Sequence of chain 1.C:
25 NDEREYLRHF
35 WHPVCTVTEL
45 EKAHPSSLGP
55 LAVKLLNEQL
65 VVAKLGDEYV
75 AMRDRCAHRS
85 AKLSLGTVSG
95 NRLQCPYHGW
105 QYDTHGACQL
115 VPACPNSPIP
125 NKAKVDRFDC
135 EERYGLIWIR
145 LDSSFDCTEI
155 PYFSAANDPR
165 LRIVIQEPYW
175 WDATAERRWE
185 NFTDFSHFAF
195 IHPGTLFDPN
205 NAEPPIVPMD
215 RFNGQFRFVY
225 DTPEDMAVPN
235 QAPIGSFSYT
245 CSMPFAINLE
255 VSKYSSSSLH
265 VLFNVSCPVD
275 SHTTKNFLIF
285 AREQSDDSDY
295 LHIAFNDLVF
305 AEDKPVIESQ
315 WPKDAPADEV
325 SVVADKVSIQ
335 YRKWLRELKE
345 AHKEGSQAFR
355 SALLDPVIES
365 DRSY

A protein and the small-molecule ligand that binds it are described below.
Small molecule (SMILES): Cn1c(=O)c2[nH]cnc2n(C)c1=O

Binding-site contacts:
Ligand atom C8 contacts residue PRO237 of chain 1.C at 4.0 Å (hydrophobic).
Ligand atom C6 contacts residue VAL303 of chain 1.C at 4.0 Å (hydrophobic).
Ligand atom C4 contacts residue LEU266 of chain 1.C at 3.3 Å (hydrophobic).
Ligand atom N7 contacts residue ASN300 of chain 1.C at 3.4 Å (h-bond).
Ligand atom C6 contacts residue LEU266 of chain 1.C at 4.3 Å (hydrophobic).
Ligand atom C2 contacts residue LEU253 of chain 1.C at 4.4 Å (hydrophobic).
Ligand atom O2 contacts residue PHE241 of chain 1.C at 4.2 Å.
Ligand atom N9 contacts residue PRO237 of chain 1.C at 3.3 Å.
Ligand atom C8 contacts residue VAL303 of chain 1.C at 4.4 Å (hydrophobic).
Ligand atom O6 contacts residue VAL303 of chain 1.C at 3.6 Å.
Ligand atom C2 contacts residue LEU266 of chain 1.C at 4.1 Å (hydrophobic).
Ligand atom C4 contacts residue LEU200 of chain 1.C at 4.1 Å (hydrophobic).
Ligand atom C8 contacts residue ASN300 of chain 1.C at 2.9 Å.
Ligand atom N7 contacts residue LEU266 of chain 1.C at 4.1 Å.
Ligand atom N7 contacts residue VAL303 of chain 1.C at 4.0 Å.
Ligand atom N9 contacts residue LEU266 of chain 1.C at 3.5 Å.
Ligand atom C6 contacts residue PHE186 of chain 1.C at 3.8 Å (hydrophobic).
Ligand atom N3 contacts residue LEU200 of chain 1.C at 4.0 Å.
Ligand atom O2 contacts residue LEU253 of chain 1.C at 3.9 Å.
Ligand atom C8 contacts residue LEU266 of chain 1.C at 4.0 Å (hydrophobic).
Ligand atom C2 contacts residue LEU200 of chain 1.C at 4.1 Å (hydrophobic).
Ligand atom C3 contacts residue LEU200 of chain 1.C at 3.9 Å (hydrophobic).
Ligand atom N3 contacts residue LEU266 of chain 1.C at 3.5 Å.
Ligand atom O2 contacts residue PHE192 of chain 1.C at 3.9 Å.
Ligand atom N1 contacts residue LEU200 of chain 1.C at 4.3 Å.
Ligand atom N9 contacts residue ASN300 of chain 1.C at 4.1 Å.
Ligand atom C8 contacts residue PHE299 of chain 1.C at 3.7 Å (hydrophobic).
Ligand atom C3 contacts residue LEU253 of chain 1.C at 4.3 Å (hydrophobic).
Ligand atom O6 contacts residue PHE186 of chain 1.C at 3.4 Å.
Ligand atom N9 contacts residue LEU200 of chain 1.C at 4.0 Å.
Ligand atom C5 contacts residue LEU200 of chain 1.C at 4.4 Å (hydrophobic).
Ligand atom C3 contacts residue PHE241 of chain 1.C at 3.9 Å (hydrophobic).
Ligand atom C3 contacts residue PRO237 of chain 1.C at 3.3 Å (hydrophobic).
Ligand atom C5 contacts residue LEU266 of chain 1.C at 3.7 Å (hydrophobic).
Ligand atom C1 contacts residue PHE186 of chain 1.C at 3.4 Å (hydrophobic).
Ligand atom O6 contacts residue PHE304 of chain 1.C at 3.8 Å.
Ligand atom C3 contacts residue LEU266 of chain 1.C at 3.9 Å (hydrophobic).
Ligand atom N9 contacts residue PHE299 of chain 1.C at 3.9 Å.
Ligand atom N1 contacts residue PHE186 of chain 1.C at 3.9 Å.
Ligand atom C5 contacts residue VAL303 of chain 1.C at 4.1 Å (hydrophobic).